The small molecule below binds the protein below.
Small molecule (SMILES): Nc1ncnc2c1ncn2[C@@H]1O[C@H](CO[P](=O)(O)O[P](=O)(O)NP(=O)(O)O)[C@@H](O)[C@H]1O

Sequence of chain 1.A:
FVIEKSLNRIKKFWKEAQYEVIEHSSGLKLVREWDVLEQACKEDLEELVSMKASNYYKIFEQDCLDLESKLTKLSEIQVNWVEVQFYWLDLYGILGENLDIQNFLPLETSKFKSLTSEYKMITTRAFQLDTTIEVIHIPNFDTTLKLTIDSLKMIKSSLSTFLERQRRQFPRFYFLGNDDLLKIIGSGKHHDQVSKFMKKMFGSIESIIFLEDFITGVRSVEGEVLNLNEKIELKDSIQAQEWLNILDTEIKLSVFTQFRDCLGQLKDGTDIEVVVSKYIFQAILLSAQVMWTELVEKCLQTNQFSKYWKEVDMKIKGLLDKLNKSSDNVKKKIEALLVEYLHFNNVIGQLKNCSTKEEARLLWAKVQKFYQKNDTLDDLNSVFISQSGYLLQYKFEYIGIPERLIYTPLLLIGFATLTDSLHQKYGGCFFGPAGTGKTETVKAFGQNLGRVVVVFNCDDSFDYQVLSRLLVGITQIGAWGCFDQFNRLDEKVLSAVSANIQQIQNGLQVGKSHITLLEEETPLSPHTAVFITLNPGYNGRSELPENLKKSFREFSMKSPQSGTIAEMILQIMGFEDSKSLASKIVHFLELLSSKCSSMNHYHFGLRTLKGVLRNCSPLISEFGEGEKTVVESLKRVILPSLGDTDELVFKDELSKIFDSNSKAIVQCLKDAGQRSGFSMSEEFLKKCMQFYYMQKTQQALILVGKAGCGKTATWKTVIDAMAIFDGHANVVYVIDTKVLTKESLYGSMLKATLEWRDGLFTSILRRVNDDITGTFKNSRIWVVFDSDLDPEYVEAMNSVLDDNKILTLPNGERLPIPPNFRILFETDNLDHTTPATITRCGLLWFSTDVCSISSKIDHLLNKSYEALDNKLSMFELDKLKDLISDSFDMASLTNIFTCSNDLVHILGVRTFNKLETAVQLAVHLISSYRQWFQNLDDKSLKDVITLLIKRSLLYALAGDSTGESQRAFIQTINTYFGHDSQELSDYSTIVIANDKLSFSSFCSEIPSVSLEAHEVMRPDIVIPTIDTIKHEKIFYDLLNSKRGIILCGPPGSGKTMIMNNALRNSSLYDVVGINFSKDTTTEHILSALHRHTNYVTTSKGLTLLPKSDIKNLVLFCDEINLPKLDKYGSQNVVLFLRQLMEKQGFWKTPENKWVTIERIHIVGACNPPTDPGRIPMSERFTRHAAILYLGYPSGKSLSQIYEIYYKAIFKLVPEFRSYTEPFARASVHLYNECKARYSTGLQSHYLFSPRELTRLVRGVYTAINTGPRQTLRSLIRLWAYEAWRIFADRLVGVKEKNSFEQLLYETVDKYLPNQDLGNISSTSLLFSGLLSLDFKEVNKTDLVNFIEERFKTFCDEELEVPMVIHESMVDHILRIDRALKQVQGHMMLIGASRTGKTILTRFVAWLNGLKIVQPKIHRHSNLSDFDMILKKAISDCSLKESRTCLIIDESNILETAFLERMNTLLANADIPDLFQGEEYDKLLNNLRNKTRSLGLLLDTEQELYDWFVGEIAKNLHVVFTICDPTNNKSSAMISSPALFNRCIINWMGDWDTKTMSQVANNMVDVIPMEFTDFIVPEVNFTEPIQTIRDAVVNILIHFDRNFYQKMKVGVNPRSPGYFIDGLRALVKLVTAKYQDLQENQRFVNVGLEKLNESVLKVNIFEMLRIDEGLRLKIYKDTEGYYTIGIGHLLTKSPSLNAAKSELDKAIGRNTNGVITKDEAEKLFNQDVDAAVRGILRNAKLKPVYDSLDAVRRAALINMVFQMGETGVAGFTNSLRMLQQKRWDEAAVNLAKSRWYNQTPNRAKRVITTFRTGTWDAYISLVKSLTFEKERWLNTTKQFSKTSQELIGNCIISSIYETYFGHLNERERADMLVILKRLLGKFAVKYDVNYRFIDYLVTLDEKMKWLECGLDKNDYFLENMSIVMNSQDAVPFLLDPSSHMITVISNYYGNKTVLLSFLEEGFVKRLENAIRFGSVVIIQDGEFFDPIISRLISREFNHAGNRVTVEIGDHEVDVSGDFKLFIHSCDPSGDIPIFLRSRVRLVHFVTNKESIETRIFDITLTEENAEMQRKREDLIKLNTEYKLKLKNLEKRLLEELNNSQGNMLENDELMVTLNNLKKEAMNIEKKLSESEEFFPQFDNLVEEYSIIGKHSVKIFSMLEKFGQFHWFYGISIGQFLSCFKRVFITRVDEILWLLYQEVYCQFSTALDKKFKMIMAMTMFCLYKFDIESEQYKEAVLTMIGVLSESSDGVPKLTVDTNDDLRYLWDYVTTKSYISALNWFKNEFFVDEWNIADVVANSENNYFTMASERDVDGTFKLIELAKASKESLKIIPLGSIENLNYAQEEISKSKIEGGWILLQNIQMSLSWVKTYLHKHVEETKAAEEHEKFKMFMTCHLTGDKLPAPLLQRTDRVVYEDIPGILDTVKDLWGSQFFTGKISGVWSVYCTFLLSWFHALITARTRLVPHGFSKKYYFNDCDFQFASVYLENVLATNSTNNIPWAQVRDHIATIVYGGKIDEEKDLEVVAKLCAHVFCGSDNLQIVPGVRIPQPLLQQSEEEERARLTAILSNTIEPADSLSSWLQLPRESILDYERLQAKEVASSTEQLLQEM

Binding-site contacts:
Ligand atom N3B contacts residue ARG1258 of chain 1.A at 3.8 Å.
Ligand atom O3A contacts residue THR1063 of chain 1.A at 3.5 Å (h-bond).
Ligand atom O3' contacts residue THR1261 of chain 1.A at 2.8 Å (h-bond).
Ligand atom PB contacts residue ARG1258 of chain 1.A at 3.7 Å.
Ligand atom C2' contacts residue THR1261 of chain 1.A at 3.5 Å.
Ligand atom O3' contacts residue ARG1549 of chain 1.A at 3.2 Å (salt-bridge).
Ligand atom O2A contacts residue GLY1061 of chain 1.A at 2.7 Å (h-bond).
Ligand atom O3A contacts residue ARG1258 of chain 1.A at 2.8 Å (salt-bridge).
Ligand atom N6 contacts residue ILE1208 of chain 1.A at 3.1 Å.
Ligand atom N7 contacts residue ILE1208 of chain 1.A at 3.6 Å.
Ligand atom PA contacts residue THR1063 of chain 1.A at 3.4 Å.
Ligand atom O3G contacts residue GLU1126 of chain 1.A at 2.7 Å (salt-bridge).
Ligand atom C6 contacts residue ILE1208 of chain 1.A at 3.7 Å (hydrophobic).
Ligand atom O2G contacts residue PRO1544 of chain 1.A at 3.4 Å.
Ligand atom N1 contacts residue ILE1030 of chain 1.A at 3.0 Å (h-bond).
Ligand atom PG contacts residue PRO1058 of chain 1.A at 3.8 Å.
Ligand atom O1G contacts residue ALA1545 of chain 1.A at 3.7 Å.
Ligand atom O2' contacts residue THR1261 of chain 1.A at 2.6 Å (h-bond).
Ligand atom O2A contacts residue LYS1062 of chain 1.A at 3.0 Å (salt-bridge).
Ligand atom N6 contacts residue ILE1030 of chain 1.A at 2.9 Å (h-bond).
Ligand atom C1' contacts residue THR1261 of chain 1.A at 3.6 Å.
Ligand atom C5' contacts residue MET1064 of chain 1.A at 3.3 Å (hydrophobic).
Ligand atom N3B contacts residue LYS1062 of chain 1.A at 3.3 Å (salt-bridge).
Ligand atom O2B contacts residue LYS1062 of chain 1.A at 3.1 Å (salt-bridge).
Ligand atom O1B contacts residue THR1063 of chain 1.A at 3.1 Å.
Ligand atom O2G contacts residue ASN1174 of chain 1.A at 2.5 Å (h-bond).
Ligand atom O2B contacts residue THR1063 of chain 1.A at 3.0 Å (h-bond).
Ligand atom N1 contacts residue VAL1029 of chain 1.A at 3.8 Å.
Ligand atom O1A contacts residue MET1064 of chain 1.A at 3.1 Å.
Ligand atom O2G contacts residue PRO1058 of chain 1.A at 3.3 Å.
Ligand atom O1G contacts residue ARG1258 of chain 1.A at 2.7 Å (salt-bridge).
Ligand atom C2 contacts residue ILE1030 of chain 1.A at 3.8 Å (hydrophobic).
Ligand atom O1A contacts residue THR1063 of chain 1.A at 2.5 Å (h-bond).
Ligand atom PB contacts residue THR1063 of chain 1.A at 3.8 Å.
Ligand atom C3' contacts residue THR1261 of chain 1.A at 3.7 Å.
Ligand atom O3' contacts residue ARG1258 of chain 1.A at 3.3 Å.
Ligand atom N3B contacts residue GLY1059 of chain 1.A at 3.4 Å (h-bond).
Ligand atom O5' contacts residue ARG1258 of chain 1.A at 3.8 Å.
Ligand atom N3B contacts residue PRO1058 of chain 1.A at 3.5 Å.
Ligand atom O5' contacts residue GLY1059 of chain 1.A at 3.6 Å.